Binding-site contacts:
Ligand atom C7 contacts residue ASN654 of chain 1.C at 3.9 Å.
Ligand atom C1 contacts residue ASN654 of chain 1.C at 1.4 Å.
Ligand atom C3 contacts residue ASN654 of chain 1.C at 3.8 Å.
Ligand atom N2 contacts residue ASN654 of chain 1.C at 3.0 Å (h-bond).
Ligand atom C8 contacts residue TYR652 of chain 1.C at 3.4 Å (hydrophobic).
Ligand atom O7 contacts residue ASN654 of chain 1.C at 4.3 Å.
Ligand atom O5 contacts residue ASN654 of chain 1.C at 2.3 Å (h-bond).
Ligand atom C5 contacts residue ASN654 of chain 1.C at 3.7 Å.
Ligand atom C8 contacts residue ASN654 of chain 1.C at 4.4 Å.
Ligand atom C2 contacts residue ASN654 of chain 1.C at 2.5 Å.
Ligand atom C4 contacts residue ASN654 of chain 1.C at 4.2 Å.

Sequence of chain 1.C:
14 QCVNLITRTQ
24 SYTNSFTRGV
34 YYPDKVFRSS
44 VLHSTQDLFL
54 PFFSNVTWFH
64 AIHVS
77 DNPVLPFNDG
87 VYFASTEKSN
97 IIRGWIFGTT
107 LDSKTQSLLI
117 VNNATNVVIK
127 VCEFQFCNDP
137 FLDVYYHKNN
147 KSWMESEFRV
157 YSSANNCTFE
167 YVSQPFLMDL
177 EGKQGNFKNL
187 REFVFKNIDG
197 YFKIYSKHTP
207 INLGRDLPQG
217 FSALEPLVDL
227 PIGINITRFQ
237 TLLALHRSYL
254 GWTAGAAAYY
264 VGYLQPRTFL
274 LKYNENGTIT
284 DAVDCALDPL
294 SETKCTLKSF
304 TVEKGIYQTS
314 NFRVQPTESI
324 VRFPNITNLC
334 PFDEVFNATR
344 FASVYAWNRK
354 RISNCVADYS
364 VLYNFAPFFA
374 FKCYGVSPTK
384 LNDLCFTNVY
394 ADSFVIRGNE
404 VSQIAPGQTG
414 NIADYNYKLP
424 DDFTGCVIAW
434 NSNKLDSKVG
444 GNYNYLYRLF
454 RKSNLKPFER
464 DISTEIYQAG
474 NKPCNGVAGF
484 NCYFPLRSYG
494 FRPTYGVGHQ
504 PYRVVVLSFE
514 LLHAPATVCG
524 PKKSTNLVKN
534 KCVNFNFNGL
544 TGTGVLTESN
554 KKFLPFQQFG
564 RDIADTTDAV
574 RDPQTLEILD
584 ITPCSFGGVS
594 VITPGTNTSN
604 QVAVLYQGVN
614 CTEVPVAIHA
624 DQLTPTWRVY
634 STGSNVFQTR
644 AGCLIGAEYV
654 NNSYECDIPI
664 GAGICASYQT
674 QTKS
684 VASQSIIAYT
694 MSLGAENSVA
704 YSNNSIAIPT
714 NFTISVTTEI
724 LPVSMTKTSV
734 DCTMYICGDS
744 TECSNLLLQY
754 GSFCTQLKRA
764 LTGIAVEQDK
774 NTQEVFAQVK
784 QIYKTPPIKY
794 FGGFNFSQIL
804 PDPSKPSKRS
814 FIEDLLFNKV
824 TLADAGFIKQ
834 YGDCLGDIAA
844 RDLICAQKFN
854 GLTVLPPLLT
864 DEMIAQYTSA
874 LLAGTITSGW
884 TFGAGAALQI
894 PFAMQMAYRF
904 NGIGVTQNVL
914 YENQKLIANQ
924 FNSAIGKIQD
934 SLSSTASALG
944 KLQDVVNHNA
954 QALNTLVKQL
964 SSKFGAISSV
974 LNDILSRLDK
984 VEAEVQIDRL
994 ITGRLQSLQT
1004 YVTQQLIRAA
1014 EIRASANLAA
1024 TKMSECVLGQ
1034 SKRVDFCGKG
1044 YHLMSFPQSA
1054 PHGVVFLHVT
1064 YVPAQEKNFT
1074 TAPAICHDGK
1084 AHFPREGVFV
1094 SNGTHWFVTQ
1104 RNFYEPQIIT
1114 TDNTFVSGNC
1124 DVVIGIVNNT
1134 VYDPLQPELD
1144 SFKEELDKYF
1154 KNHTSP

A protein and the small-molecule ligand that binds it are described below.
Small molecule (SMILES): CC(=O)N[C@@H]1[C@@H](O)[C@H](O)[C@@H](CO)O[C@H]1O